Sequence of chain 1.B:
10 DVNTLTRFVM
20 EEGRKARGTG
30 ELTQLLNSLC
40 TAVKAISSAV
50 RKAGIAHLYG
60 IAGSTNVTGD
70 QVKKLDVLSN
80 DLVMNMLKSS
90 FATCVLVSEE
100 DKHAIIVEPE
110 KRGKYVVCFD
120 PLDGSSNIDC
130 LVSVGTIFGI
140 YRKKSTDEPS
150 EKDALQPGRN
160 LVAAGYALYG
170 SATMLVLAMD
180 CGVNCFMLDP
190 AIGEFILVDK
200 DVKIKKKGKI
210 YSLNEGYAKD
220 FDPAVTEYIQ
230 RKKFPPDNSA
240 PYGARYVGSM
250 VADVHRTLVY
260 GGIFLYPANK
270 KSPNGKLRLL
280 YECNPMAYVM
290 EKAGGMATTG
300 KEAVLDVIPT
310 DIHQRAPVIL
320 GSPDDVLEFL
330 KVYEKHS

The protein below binds the small molecule below.
Small molecule (SMILES): O=C1NS(=O)(=O)c2ccccc21

Sequence of chain 1.A:
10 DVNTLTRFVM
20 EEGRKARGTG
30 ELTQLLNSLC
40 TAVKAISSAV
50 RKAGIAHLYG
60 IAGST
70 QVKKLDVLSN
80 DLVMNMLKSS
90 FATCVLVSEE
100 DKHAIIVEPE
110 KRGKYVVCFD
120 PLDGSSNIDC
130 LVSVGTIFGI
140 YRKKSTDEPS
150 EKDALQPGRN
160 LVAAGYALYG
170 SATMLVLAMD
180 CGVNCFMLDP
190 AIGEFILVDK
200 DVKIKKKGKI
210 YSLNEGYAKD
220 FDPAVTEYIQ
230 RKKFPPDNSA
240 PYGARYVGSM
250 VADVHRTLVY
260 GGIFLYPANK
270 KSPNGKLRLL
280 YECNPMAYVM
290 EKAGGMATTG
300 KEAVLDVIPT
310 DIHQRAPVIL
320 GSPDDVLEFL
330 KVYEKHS

Binding-site contacts:
Ligand atom O8 contacts residue ILE54 of chain 1.A at 3.6 Å.
Ligand atom C6 contacts residue MET186 of chain 1.B at 4.1 Å (hydrophobic).
Ligand atom C2 contacts residue ASP198 of chain 1.B at 4.5 Å.
Ligand atom O12 contacts residue ASP128 of chain 1.A at 3.0 Å (salt-bridge).
Ligand atom C7 contacts residue MET186 of chain 1.B at 3.7 Å (hydrophobic).
Ligand atom O11 contacts residue LEU130 of chain 1.A at 3.6 Å.
Ligand atom N9 contacts residue LYS51 of chain 1.A at 3.1 Å (salt-bridge).
Ligand atom N9 contacts residue MET186 of chain 1.B at 4.0 Å.
Ligand atom O11 contacts residue MET186 of chain 1.B at 4.1 Å.
Ligand atom C2 contacts residue MET186 of chain 1.B at 4.2 Å (hydrophobic).
Ligand atom C3 contacts residue TYR58 of chain 1.A at 4.2 Å (hydrophobic).
Ligand atom O12 contacts residue ILE127 of chain 1.A at 4.0 Å.
Ligand atom O11 contacts residue ILE127 of chain 1.A at 3.0 Å (h-bond).
Ligand atom C3 contacts residue ASP198 of chain 1.B at 3.2 Å.
Ligand atom C7 contacts residue LYS51 of chain 1.A at 3.7 Å.
Ligand atom C2 contacts residue TYR58 of chain 1.A at 3.5 Å (hydrophobic).
Ligand atom O8 contacts residue TYR58 of chain 1.A at 4.5 Å.
Ligand atom O12 contacts residue VAL71 of chain 1.A at 3.5 Å.
Ligand atom C1 contacts residue MET186 of chain 1.B at 3.7 Å (hydrophobic).
Ligand atom S10 contacts residue MET186 of chain 1.B at 4.3 Å.
Ligand atom C5 contacts residue ASP128 of chain 1.A at 4.3 Å.
Ligand atom C5 contacts residue ASP198 of chain 1.B at 4.3 Å.
Ligand atom O8 contacts residue MET186 of chain 1.B at 4.0 Å.
Ligand atom O8 contacts residue LYS51 of chain 1.A at 3.4 Å (salt-bridge).
Ligand atom O8 contacts residue GLN70 of chain 1.A at 4.5 Å.
Ligand atom O11 contacts residue ASP128 of chain 1.A at 3.8 Å.
Ligand atom C3 contacts residue VAL197 of chain 1.B at 3.6 Å (hydrophobic).
Ligand atom S10 contacts residue ILE127 of chain 1.A at 4.1 Å.
Ligand atom C2 contacts residue VAL197 of chain 1.B at 3.7 Å (hydrophobic).
Ligand atom S10 contacts residue ASP128 of chain 1.A at 4.2 Å.
Ligand atom C1 contacts residue TYR58 of chain 1.A at 4.5 Å (hydrophobic).
Ligand atom C4 contacts residue ASP198 of chain 1.B at 3.1 Å.